Sequence of chain 1.K:
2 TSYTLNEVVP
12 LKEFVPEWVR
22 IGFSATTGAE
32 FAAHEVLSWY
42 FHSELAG

The protein below binds the small molecule below.
Small molecule (SMILES): C[C@@H](O[C@H]1[C@H](O)[C@@H](CO)O[C@@H](O)[C@@H]1N(C)C(=O)O)C(=O)O

Binding-site contacts:
Ligand atom O4 contacts residue GLY99 of chain 1.J at 3.5 Å (h-bond).
Ligand atom C6 contacts residue ASP81 of chain 1.J at 3.3 Å.
Ligand atom C3 contacts residue DAL1 of chain 1.L at 3.6 Å.
Ligand atom C5 contacts residue ASP81 of chain 1.J at 3.9 Å.
Ligand atom C6 contacts residue ALA80 of chain 1.J at 3.5 Å (hydrophobic).
Ligand atom O6 contacts residue GLY29 of chain 1.K at 3.1 Å.
Ligand atom C4 contacts residue ASN125 of chain 1.J at 3.8 Å.
Ligand atom O6 contacts residue ASP81 of chain 1.J at 3.0 Å (salt-bridge).
Ligand atom C9 contacts residue ASN125 of chain 1.J at 3.6 Å.
Ligand atom C11 contacts residue DAL1 of chain 1.L at 3.8 Å.
Ligand atom O6 contacts residue GLU31 of chain 1.K at 3.0 Å (salt-bridge).
Ligand atom O8 contacts residue TYR100 of chain 1.J at 3.8 Å.
Ligand atom O6 contacts residue ALA80 of chain 1.J at 3.4 Å.
Ligand atom O10 contacts residue DAL1 of chain 1.L at 3.5 Å.
Ligand atom O4 contacts residue ASP81 of chain 1.J at 2.9 Å (salt-bridge).
Ligand atom C5 contacts residue PHE123 of chain 1.J at 3.6 Å (hydrophobic).
Ligand atom O1 contacts residue ALA30 of chain 1.K at 3.3 Å.
Ligand atom C8 contacts residue DAL1 of chain 1.L at 1.3 Å.
Ligand atom C3 contacts residue ASN125 of chain 1.J at 3.8 Å.
Ligand atom C6 contacts residue PHE123 of chain 1.J at 3.7 Å (hydrophobic).
Ligand atom O4 contacts residue ASN125 of chain 1.J at 2.6 Å (h-bond).
Ligand atom C4 contacts residue ASP81 of chain 1.J at 3.4 Å.
Ligand atom C7 contacts residue DAL1 of chain 1.L at 2.3 Å.
Ligand atom O3 contacts residue DAL1 of chain 1.L at 2.5 Å (h-bond).
Ligand atom C9 contacts residue TRP128 of chain 1.J at 3.4 Å (hydrophobic).
Ligand atom C10 contacts residue DAL1 of chain 1.L at 3.4 Å.
Ligand atom N2 contacts residue DAL1 of chain 1.L at 3.6 Å (h-bond).
Ligand atom C6 contacts residue GLU31 of chain 1.K at 3.9 Å.
Ligand atom C4 contacts residue GLY99 of chain 1.J at 3.6 Å.
Ligand atom O4 contacts residue PHE123 of chain 1.J at 3.4 Å.
Ligand atom C9 contacts residue GLY99 of chain 1.J at 3.6 Å.
Ligand atom O11 contacts residue DAL1 of chain 1.L at 3.7 Å.
Ligand atom O5 contacts residue ALA30 of chain 1.K at 3.2 Å (h-bond).
Ligand atom O3 contacts residue GLY99 of chain 1.J at 3.0 Å (h-bond).
Ligand atom O6 contacts residue ALA30 of chain 1.K at 3.0 Å (h-bond).
Ligand atom C2 contacts residue DAL1 of chain 1.L at 3.6 Å.
Ligand atom C9 contacts residue TYR100 of chain 1.J at 3.7 Å (hydrophobic).
Ligand atom C7 contacts residue GLY99 of chain 1.J at 3.8 Å.
Ligand atom C9 contacts residue DAL1 of chain 1.L at 3.3 Å.
Ligand atom O8 contacts residue DAL1 of chain 1.L at 2.2 Å (h-bond).

Sequence of chain 1.J:
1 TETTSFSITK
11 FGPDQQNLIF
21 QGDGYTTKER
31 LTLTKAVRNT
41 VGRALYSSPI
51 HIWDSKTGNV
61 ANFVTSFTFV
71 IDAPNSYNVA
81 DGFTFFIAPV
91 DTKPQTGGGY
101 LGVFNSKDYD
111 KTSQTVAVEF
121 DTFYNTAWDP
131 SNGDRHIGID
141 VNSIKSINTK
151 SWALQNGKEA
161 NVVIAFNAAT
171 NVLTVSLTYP